Binding-site contacts:
Ligand atom N2 contacts residue ASN154 of chain 38.E at 1.4 Å (h-bond).
Ligand atom C1 contacts residue ASN154 of chain 38.E at 2.9 Å.
Ligand atom C5 contacts residue THR156 of chain 38.E at 3.8 Å.
Ligand atom O6 contacts residue THR156 of chain 38.E at 3.5 Å (h-bond).
Ligand atom O7 contacts residue MET151 of chain 38.E at 3.6 Å.
Ligand atom O7 contacts residue ASN154 of chain 38.E at 3.2 Å (h-bond).
Ligand atom C1 contacts residue THR156 of chain 38.E at 3.4 Å.
Ligand atom O7 contacts residue GLY150 of chain 38.E at 3.7 Å.
Ligand atom O5 contacts residue ASN154 of chain 38.E at 4.2 Å.
Ligand atom C2 contacts residue ASN154 of chain 38.E at 2.6 Å.
Ligand atom O5 contacts residue THR156 of chain 38.E at 3.2 Å (h-bond).
Ligand atom C8 contacts residue VAL153 of chain 38.E at 4.3 Å (hydrophobic).
Ligand atom O3 contacts residue ASN154 of chain 38.E at 4.1 Å.
Ligand atom C3 contacts residue ASN154 of chain 38.E at 3.6 Å.
Ligand atom C8 contacts residue GLY150 of chain 38.E at 3.5 Å.
Ligand atom C7 contacts residue ASN154 of chain 38.E at 2.0 Å.
Ligand atom C8 contacts residue ASN154 of chain 38.E at 2.4 Å.
Ligand atom C7 contacts residue GLY150 of chain 38.E at 3.9 Å.
Ligand atom C6 contacts residue THR156 of chain 38.E at 4.4 Å.
Ligand atom C7 contacts residue MET151 of chain 38.E at 4.3 Å (hydrophobic).

The protein below binds the small molecule below.
Small molecule (SMILES): CC(=O)N[C@H]1[C@H](O[C@H]2[C@H](O)[C@@H](NC(C)=O)CO[C@@H]2CO)O[C@H](CO)[C@@H](O)[C@@H]1O

Sequence of chain 38.E:
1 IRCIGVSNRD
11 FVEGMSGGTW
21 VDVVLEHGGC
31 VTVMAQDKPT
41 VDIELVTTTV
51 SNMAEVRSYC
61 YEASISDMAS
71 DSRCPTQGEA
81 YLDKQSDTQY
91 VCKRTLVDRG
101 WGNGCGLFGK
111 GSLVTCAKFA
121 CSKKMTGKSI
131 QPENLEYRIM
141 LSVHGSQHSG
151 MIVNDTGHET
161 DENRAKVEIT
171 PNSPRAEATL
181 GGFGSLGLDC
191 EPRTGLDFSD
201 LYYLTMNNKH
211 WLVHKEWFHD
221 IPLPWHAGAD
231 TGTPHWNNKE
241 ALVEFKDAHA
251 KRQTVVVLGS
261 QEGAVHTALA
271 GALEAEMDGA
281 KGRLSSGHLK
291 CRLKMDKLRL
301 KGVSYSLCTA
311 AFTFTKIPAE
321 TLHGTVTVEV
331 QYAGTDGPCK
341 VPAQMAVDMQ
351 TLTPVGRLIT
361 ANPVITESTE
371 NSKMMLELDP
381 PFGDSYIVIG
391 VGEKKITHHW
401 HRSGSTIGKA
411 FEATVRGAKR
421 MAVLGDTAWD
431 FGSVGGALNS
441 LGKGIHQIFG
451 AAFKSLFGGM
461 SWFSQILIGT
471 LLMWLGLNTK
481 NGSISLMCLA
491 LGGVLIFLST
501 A